A protein and the small-molecule ligand that binds it are described below.
Small molecule (SMILES): CC(=O)N[C@@H]1[C@@H](O)[C@H](O)[C@@H](CO)O[C@H]1O

Binding-site contacts:
Ligand atom N2 contacts residue ASN185 of chain 1.D at 2.7 Å (h-bond).
Ligand atom C6 contacts residue GLN208 of chain 1.D at 4.5 Å.
Ligand atom C6 contacts residue GLN143 of chain 1.D at 3.8 Å.
Ligand atom C3 contacts residue ASN185 of chain 1.D at 3.7 Å.
Ligand atom C4 contacts residue ASN185 of chain 1.D at 4.2 Å.
Ligand atom C2 contacts residue ASN185 of chain 1.D at 2.5 Å.
Ligand atom C7 contacts residue ASN185 of chain 1.D at 3.6 Å.
Ligand atom C1 contacts residue ASN185 of chain 1.D at 1.4 Å.
Ligand atom O6 contacts residue GLN143 of chain 1.D at 4.5 Å.
Ligand atom O5 contacts residue ASN185 of chain 1.D at 2.5 Å (h-bond).
Ligand atom O7 contacts residue ASN185 of chain 1.D at 3.7 Å.
Ligand atom O5 contacts residue GLN208 of chain 1.D at 3.8 Å.
Ligand atom C5 contacts residue ASN185 of chain 1.D at 3.6 Å.

Sequence of chain 1.D:
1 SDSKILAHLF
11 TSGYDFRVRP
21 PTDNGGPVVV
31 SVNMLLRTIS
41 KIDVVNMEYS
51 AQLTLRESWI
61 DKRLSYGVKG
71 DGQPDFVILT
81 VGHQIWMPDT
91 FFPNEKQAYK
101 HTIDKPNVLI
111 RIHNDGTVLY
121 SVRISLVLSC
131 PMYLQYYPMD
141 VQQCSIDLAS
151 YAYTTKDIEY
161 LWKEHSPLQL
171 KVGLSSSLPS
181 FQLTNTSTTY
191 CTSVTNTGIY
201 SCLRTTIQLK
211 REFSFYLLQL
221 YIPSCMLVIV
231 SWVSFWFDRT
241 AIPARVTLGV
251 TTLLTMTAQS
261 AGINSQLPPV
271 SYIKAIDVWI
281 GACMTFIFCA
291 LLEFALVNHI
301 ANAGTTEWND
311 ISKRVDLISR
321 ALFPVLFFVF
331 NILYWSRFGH